Sequence of chain 1.D:
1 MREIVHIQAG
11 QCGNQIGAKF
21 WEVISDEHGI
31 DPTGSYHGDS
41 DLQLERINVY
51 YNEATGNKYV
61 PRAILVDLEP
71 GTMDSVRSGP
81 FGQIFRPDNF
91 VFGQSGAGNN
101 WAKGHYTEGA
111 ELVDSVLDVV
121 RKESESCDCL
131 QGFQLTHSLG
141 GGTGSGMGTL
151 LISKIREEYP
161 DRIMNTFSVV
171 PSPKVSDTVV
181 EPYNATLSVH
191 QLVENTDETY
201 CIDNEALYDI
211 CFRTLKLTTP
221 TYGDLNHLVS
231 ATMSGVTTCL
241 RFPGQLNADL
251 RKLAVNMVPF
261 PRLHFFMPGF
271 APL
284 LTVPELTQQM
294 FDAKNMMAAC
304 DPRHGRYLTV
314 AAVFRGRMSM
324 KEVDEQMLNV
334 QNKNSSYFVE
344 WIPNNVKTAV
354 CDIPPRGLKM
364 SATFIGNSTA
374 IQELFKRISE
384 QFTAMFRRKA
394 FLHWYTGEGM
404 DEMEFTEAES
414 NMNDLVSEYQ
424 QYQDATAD

Binding-site contacts:
Ligand atom O17 contacts residue CYS239 of chain 1.D at 3.7 Å.
Ligand atom C11 contacts residue LEU246 of chain 1.D at 3.5 Å (hydrophobic).
Ligand atom C11 contacts residue ALA248 of chain 1.D at 3.6 Å (hydrophobic).
Ligand atom C21 contacts residue VAL236 of chain 1.D at 3.1 Å (hydrophobic).
Ligand atom C02 contacts residue VAL181 of chain 1.C at 3.3 Å (hydrophobic).
Ligand atom C07 contacts residue ASN256 of chain 1.D at 3.7 Å.
Ligand atom C15 contacts residue ALA248 of chain 1.D at 3.2 Å (hydrophobic).
Ligand atom O23 contacts residue VAL316 of chain 1.D at 3.7 Å.
Ligand atom N10 contacts residue LEU246 of chain 1.D at 3.4 Å.
Ligand atom O20 contacts residue VAL236 of chain 1.D at 3.5 Å (h-bond).
Ligand atom C16 contacts residue ALA248 of chain 1.D at 3.7 Å (hydrophobic).
Ligand atom C24 contacts residue ALA352 of chain 1.D at 3.8 Å (hydrophobic).
Ligand atom C05 contacts residue LEU253 of chain 1.D at 3.8 Å (hydrophobic).
Ligand atom C02 contacts residue LYS350 of chain 1.D at 3.5 Å.
Ligand atom C18 contacts residue LEU253 of chain 1.D at 3.7 Å (hydrophobic).
Ligand atom C18 contacts residue LEU240 of chain 1.D at 3.3 Å (hydrophobic).
Ligand atom C01 contacts residue VAL313 of chain 1.D at 3.2 Å (hydrophobic).
Ligand atom N12 contacts residue LEU246 of chain 1.D at 3.4 Å.
Ligand atom C19 contacts residue CYS239 of chain 1.D at 3.6 Å (hydrophobic).
Ligand atom C25 contacts residue LEU246 of chain 1.D at 3.5 Å (hydrophobic).
Ligand atom C11 contacts residue LYS252 of chain 1.D at 3.4 Å.
Ligand atom N12 contacts residue ALA248 of chain 1.D at 3.1 Å.
Ligand atom C16 contacts residue CYS239 of chain 1.D at 3.6 Å (hydrophobic).
Ligand atom C27 contacts residue LYS350 of chain 1.D at 3.3 Å.
Ligand atom C13 contacts residue LEU246 of chain 1.D at 3.5 Å (hydrophobic).
Ligand atom C21 contacts residue ILE368 of chain 1.D at 3.4 Å (hydrophobic).
Ligand atom O20 contacts residue CYS239 of chain 1.D at 3.5 Å (h-bond).
Ligand atom C04 contacts residue LYS350 of chain 1.D at 3.6 Å.
Ligand atom O03 contacts residue LYS350 of chain 1.D at 3.5 Å.
Ligand atom C01 contacts residue VAL181 of chain 1.C at 3.7 Å (hydrophobic).
Ligand atom C26 contacts residue ASN256 of chain 1.D at 3.1 Å.
Ligand atom O03 contacts residue ASN256 of chain 1.D at 3.6 Å.
Ligand atom C14 contacts residue LEU246 of chain 1.D at 3.7 Å (hydrophobic).
Ligand atom O17 contacts residue LEU240 of chain 1.D at 3.6 Å.
Ligand atom C01 contacts residue ASN348 of chain 1.D at 3.1 Å.
Ligand atom C18 contacts residue ASP249 of chain 1.D at 3.8 Å.
Ligand atom C27 contacts residue ASN256 of chain 1.D at 3.3 Å.
Ligand atom C04 contacts residue ASN256 of chain 1.D at 3.3 Å.
Ligand atom O03 contacts residue MET257 of chain 1.D at 3.8 Å.
Ligand atom C02 contacts residue ASN256 of chain 1.D at 3.5 Å.

Sequence of chain 1.C:
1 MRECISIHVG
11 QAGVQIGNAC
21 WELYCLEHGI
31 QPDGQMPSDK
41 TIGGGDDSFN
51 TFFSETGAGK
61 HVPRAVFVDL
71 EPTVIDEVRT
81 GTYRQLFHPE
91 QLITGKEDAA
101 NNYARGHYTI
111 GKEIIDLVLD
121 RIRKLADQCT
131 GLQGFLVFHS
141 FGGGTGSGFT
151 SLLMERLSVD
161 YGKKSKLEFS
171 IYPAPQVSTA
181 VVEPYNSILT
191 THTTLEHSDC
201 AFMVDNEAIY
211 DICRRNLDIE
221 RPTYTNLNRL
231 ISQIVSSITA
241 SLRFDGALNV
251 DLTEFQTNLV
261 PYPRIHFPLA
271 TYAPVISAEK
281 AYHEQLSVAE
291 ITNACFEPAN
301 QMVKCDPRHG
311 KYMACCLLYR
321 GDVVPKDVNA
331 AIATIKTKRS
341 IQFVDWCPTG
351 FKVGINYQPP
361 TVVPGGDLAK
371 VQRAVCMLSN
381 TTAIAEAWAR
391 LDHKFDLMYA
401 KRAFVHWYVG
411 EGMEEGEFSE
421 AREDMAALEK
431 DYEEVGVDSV

This small molecule binds to this protein.
Small molecule (SMILES): CCOc1ccc(-c2cn(C)nc2-c2cc(OC)c(OC)c(OC)c2)cc1